Sequence of chain 1.A:
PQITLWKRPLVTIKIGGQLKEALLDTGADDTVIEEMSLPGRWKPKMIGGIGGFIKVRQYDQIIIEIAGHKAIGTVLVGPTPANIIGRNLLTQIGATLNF

Sequence of chain 1.B:
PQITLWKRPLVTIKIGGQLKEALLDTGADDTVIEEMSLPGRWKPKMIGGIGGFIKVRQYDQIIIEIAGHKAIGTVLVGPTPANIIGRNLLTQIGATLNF

Binding-site contacts:
Ligand atom O18 contacts residue ASP25 of chain 1.B at 2.5 Å (salt-bridge).
Ligand atom C25 contacts residue ASP30 of chain 1.B at 3.7 Å.
Ligand atom C30 contacts residue GLY48 of chain 1.B at 3.2 Å.
Ligand atom C29 contacts residue GLY27 of chain 1.B at 3.6 Å.
Ligand atom C4 contacts residue ALA28 of chain 1.A at 3.8 Å (hydrophobic).
Ligand atom C32 contacts residue GLY27 of chain 1.B at 3.6 Å.
Ligand atom O10 contacts residue GLY49 of chain 1.A at 3.2 Å.
Ligand atom N1 contacts residue ILE47 of chain 1.A at 3.5 Å.
Ligand atom N1 contacts residue ASP30 of chain 1.A at 2.8 Å (salt-bridge).
Ligand atom O23 contacts residue ALA28 of chain 1.B at 3.5 Å.
Ligand atom O18 contacts residue GLY27 of chain 1.B at 3.4 Å.
Ligand atom C33 contacts residue GLY27 of chain 1.B at 3.4 Å.
Ligand atom C32 contacts residue ILE84 of chain 1.A at 3.6 Å (hydrophobic).
Ligand atom O26 contacts residue ASP30 of chain 1.B at 3.1 Å (salt-bridge).
Ligand atom C36 contacts residue GLY49 of chain 1.B at 3.6 Å.
Ligand atom C16 contacts residue ASP25 of chain 1.A at 3.2 Å.
Ligand atom C38 contacts residue ILE84 of chain 1.A at 3.7 Å (hydrophobic).
Ligand atom C31 contacts residue GLY48 of chain 1.B at 3.1 Å.
Ligand atom O26 contacts residue ASP29 of chain 1.B at 3.1 Å (salt-bridge).
Ligand atom O9 contacts residue ILE50 of chain 1.B at 3.7 Å.
Ligand atom C25 contacts residue ALA28 of chain 1.B at 3.8 Å (hydrophobic).
Ligand atom C17 contacts residue ASP25 of chain 1.B at 3.4 Å.
Ligand atom N20 contacts residue GLY27 of chain 1.B at 3.1 Å (h-bond).
Ligand atom O28 contacts residue ASP29 of chain 1.B at 2.9 Å (salt-bridge).
Ligand atom C36 contacts residue PRO81 of chain 1.A at 3.7 Å (hydrophobic).
Ligand atom C13 contacts residue ASP25 of chain 1.B at 3.8 Å.
Ligand atom C7 contacts residue GLY48 of chain 1.A at 3.4 Å.
Ligand atom C32 contacts residue ASP25 of chain 1.A at 3.4 Å.
Ligand atom O26 contacts residue ALA28 of chain 1.B at 3.7 Å.
Ligand atom C35 contacts residue PRO81 of chain 1.A at 3.8 Å (hydrophobic).
Ligand atom C34 contacts residue ALA82 of chain 1.A at 3.8 Å (hydrophobic).
Ligand atom C37 contacts residue ILE50 of chain 1.B at 3.8 Å (hydrophobic).
Ligand atom C17 contacts residue ASP25 of chain 1.A at 3.4 Å.
Ligand atom O18 contacts residue ASP25 of chain 1.A at 2.5 Å (salt-bridge).
Ligand atom C6 contacts residue GLY48 of chain 1.A at 3.1 Å.
Ligand atom C36 contacts residue ILE50 of chain 1.B at 3.6 Å (hydrophobic).
Ligand atom C12 contacts residue GLY27 of chain 1.A at 3.6 Å.
Ligand atom C27 contacts residue ASP29 of chain 1.B at 3.6 Å.
Ligand atom O10 contacts residue ILE50 of chain 1.B at 3.3 Å.
Ligand atom C33 contacts residue LEU23 of chain 1.A at 3.8 Å (hydrophobic).

This protein binds this small molecule.
Small molecule (SMILES): CC(C)CN(C[C@@H](O)[C@H](Cc1ccccc1)NC(=O)O[C@H]1CO[C@H]2OCC[C@H]21)S(=O)(=O)c1ccc(N)cc1